A small-molecule ligand and the protein it binds are described below.
Small molecule (SMILES): [H]/N=C(\CCC)C1=C(O)C[C@@H](C[C@@H](C)SCC)CC1=O

Sequence of chain 1.A:
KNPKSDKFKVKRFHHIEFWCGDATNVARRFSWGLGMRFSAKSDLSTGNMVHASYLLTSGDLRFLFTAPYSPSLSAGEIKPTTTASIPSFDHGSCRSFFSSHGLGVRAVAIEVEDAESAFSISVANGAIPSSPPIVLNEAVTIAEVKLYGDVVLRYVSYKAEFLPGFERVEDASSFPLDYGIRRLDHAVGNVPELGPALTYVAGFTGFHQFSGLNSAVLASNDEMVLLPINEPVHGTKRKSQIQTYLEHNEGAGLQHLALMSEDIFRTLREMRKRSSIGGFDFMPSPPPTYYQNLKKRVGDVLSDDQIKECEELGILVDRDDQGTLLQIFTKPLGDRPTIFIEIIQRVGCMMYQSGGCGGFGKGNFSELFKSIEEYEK

Binding-site contacts:
Ligand atom C12 contacts residue GLY392 of chain 1.A at 3.9 Å.
Ligand atom N16 contacts residue VAL200 of chain 1.A at 3.7 Å.
Ligand atom C15 contacts residue PHE353 of chain 1.A at 4.1 Å (hydrophobic).
Ligand atom C10 contacts residue PHE396 of chain 1.A at 3.4 Å (hydrophobic).
Ligand atom C17 contacts residue SER239 of chain 1.A at 3.1 Å.
Ligand atom C19 contacts residue VAL200 of chain 1.A at 3.5 Å (hydrophobic).
Ligand atom C19 contacts residue PRO252 of chain 1.A at 3.4 Å (hydrophobic).
Ligand atom O8 contacts residue PHE391 of chain 1.A at 3.7 Å.
Ligand atom C12 contacts residue GLN351 of chain 1.A at 3.3 Å.
Ligand atom C12 contacts residue PHE353 of chain 1.A at 3.4 Å (hydrophobic).
Ligand atom C3 contacts residue PHE353 of chain 1.A at 3.6 Å (hydrophobic).
Ligand atom O7 contacts residue PHE391 of chain 1.A at 4.0 Å.
Ligand atom C15 contacts residue LEU340 of chain 1.A at 3.6 Å (hydrophobic).
Ligand atom C9 contacts residue CO1 of chain 1.B at 3.2 Å.
Ligand atom C12 contacts residue ASN395 of chain 1.A at 4.0 Å.
Ligand atom C5 contacts residue LYS393 of chain 1.A at 3.8 Å.
Ligand atom C4 contacts residue PHE391 of chain 1.A at 3.7 Å (hydrophobic).
Ligand atom C17 contacts residue ASN254 of chain 1.A at 3.6 Å.
Ligand atom C1 contacts residue PHE391 of chain 1.A at 3.5 Å (hydrophobic).
Ligand atom C19 contacts residue ASN254 of chain 1.A at 2.9 Å.
Ligand atom C5 contacts residue PHE391 of chain 1.A at 3.4 Å (hydrophobic).
Ligand atom O8 contacts residue CO1 of chain 1.B at 2.0 Å.
Ligand atom N16 contacts residue CO1 of chain 1.B at 2.2 Å.
Ligand atom N16 contacts residue PHE391 of chain 1.A at 4.0 Å.
Ligand atom C2 contacts residue PHE391 of chain 1.A at 3.6 Å (hydrophobic).
Ligand atom C18 contacts residue PRO252 of chain 1.A at 3.8 Å (hydrophobic).
Ligand atom C9 contacts residue PHE391 of chain 1.A at 3.7 Å (hydrophobic).
Ligand atom O8 contacts residue GLU366 of chain 1.A at 3.1 Å (salt-bridge).
Ligand atom C5 contacts residue PHE396 of chain 1.A at 3.8 Å (hydrophobic).
Ligand atom C2 contacts residue CO1 of chain 1.B at 3.2 Å.
Ligand atom N16 contacts residue HIS198 of chain 1.A at 3.2 Å (h-bond).
Ligand atom N16 contacts residue HIS280 of chain 1.A at 3.4 Å.
Ligand atom O8 contacts residue HIS280 of chain 1.A at 3.3 Å (h-bond).
Ligand atom C6 contacts residue PHE391 of chain 1.A at 3.4 Å (hydrophobic).
Ligand atom C2 contacts residue HIS280 of chain 1.A at 4.0 Å.
Ligand atom C19 contacts residue SER239 of chain 1.A at 3.2 Å.
Ligand atom C1 contacts residue CO1 of chain 1.B at 3.6 Å.
Ligand atom O8 contacts residue PHE353 of chain 1.A at 3.5 Å.
Ligand atom C5 contacts residue GLY392 of chain 1.A at 3.7 Å.
Ligand atom C18 contacts residue PHE391 of chain 1.A at 3.7 Å (hydrophobic).